The protein below binds the small molecule below.
Small molecule (SMILES): NCCCCN(CCCN)CCCN

Sequence of chain 1.B:
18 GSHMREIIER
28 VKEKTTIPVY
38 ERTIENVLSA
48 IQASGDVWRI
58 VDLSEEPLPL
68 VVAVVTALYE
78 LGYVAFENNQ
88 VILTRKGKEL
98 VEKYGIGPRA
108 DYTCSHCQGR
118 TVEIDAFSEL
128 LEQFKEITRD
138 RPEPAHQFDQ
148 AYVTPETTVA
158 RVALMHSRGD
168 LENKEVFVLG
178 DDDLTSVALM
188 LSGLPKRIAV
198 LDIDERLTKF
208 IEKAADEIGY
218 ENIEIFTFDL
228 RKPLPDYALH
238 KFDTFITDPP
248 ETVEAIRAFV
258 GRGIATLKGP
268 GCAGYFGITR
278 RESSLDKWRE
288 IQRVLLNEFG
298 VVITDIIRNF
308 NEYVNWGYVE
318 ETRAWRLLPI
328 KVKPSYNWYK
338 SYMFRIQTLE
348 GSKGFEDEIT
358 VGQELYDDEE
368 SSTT

Binding-site contacts:
Ligand atom C3 contacts residue THR370 of chain 1.B at 3.5 Å.
Ligand atom C2 contacts residue TYR315 of chain 1.B at 3.2 Å (hydrophobic).
Ligand atom N1 contacts residue TYR315 of chain 1.B at 2.9 Å (h-bond).
Ligand atom C13 contacts residue ASP245 of chain 1.B at 3.3 Å.
Ligand atom N1 contacts residue ASP146 of chain 1.B at 2.8 Å (salt-bridge).
Ligand atom C11 contacts residue ASP245 of chain 1.B at 3.7 Å.
Ligand atom C13 contacts residue PRO246 of chain 1.B at 3.6 Å (hydrophobic).
Ligand atom C12 contacts residue THR276 of chain 1.B at 3.8 Å.
Ligand atom C9 contacts residue ASP245 of chain 1.B at 3.3 Å.
Ligand atom C12 contacts residue TYR310 of chain 1.B at 3.8 Å (hydrophobic).
Ligand atom N1 contacts residue THR370 of chain 1.B at 2.7 Å (h-bond).
Ligand atom C8 contacts residue ALA148 of chain 1.B at 3.4 Å (hydrophobic).
Ligand atom C13 contacts residue GLU248 of chain 1.B at 3.1 Å.
Ligand atom C12 contacts residue TYR336 of chain 1.B at 3.7 Å (hydrophobic).
Ligand atom N10 contacts residue ASP179 of chain 1.B at 2.8 Å (salt-bridge).
Ligand atom C9 contacts residue ASP179 of chain 1.B at 3.6 Å.
Ligand atom C7 contacts residue ASP146 of chain 1.B at 3.5 Å.
Ligand atom C13 contacts residue THR276 of chain 1.B at 3.8 Å.
Ligand atom N10 contacts residue ASP180 of chain 1.B at 3.0 Å (salt-bridge).
Ligand atom C13 contacts residue TYR310 of chain 1.B at 3.4 Å (hydrophobic).
Ligand atom C12 contacts residue PRO246 of chain 1.B at 3.5 Å (hydrophobic).
Ligand atom N10 contacts residue ALA148 of chain 1.B at 2.8 Å (h-bond).
Ligand atom C11 contacts residue PRO246 of chain 1.B at 3.4 Å (hydrophobic).
Ligand atom C2 contacts residue THR370 of chain 1.B at 3.5 Å.
Ligand atom C13 contacts residue GLY274 of chain 1.B at 3.6 Å.
Ligand atom C12 contacts residue GLU248 of chain 1.B at 3.6 Å.
Ligand atom C7 contacts residue ASP245 of chain 1.B at 3.6 Å.
Ligand atom C7 contacts residue MTA1 of chain 1.O at 3.4 Å.
Ligand atom N14 contacts residue ASP245 of chain 1.B at 3.6 Å (salt-bridge).
Ligand atom N14 contacts residue GLY274 of chain 1.B at 2.8 Å (h-bond).
Ligand atom C9 contacts residue ALA148 of chain 1.B at 3.6 Å (hydrophobic).
Ligand atom N10 contacts residue ASP245 of chain 1.B at 3.6 Å.
Ligand atom C2 contacts residue GLN147 of chain 1.B at 3.5 Å.
Ligand atom C4 contacts residue ASP146 of chain 1.B at 3.3 Å.
Ligand atom N14 contacts residue GLU248 of chain 1.B at 2.7 Å (salt-bridge).
Ligand atom C2 contacts residue ALA148 of chain 1.B at 3.6 Å (hydrophobic).
Ligand atom C8 contacts residue MTA1 of chain 1.O at 3.6 Å.
Ligand atom C3 contacts residue ALA148 of chain 1.B at 3.8 Å (hydrophobic).
Ligand atom C5 contacts residue TYR336 of chain 1.B at 3.5 Å (hydrophobic).
Ligand atom N14 contacts residue PRO246 of chain 1.B at 2.7 Å (h-bond).